Binding-site contacts:
Ligand atom C2 contacts residue ASN122 of chain 1.A at 2.4 Å.
Ligand atom C5 contacts residue ASN122 of chain 1.A at 3.7 Å.
Ligand atom C4 contacts residue ASN122 of chain 1.A at 4.2 Å.
Ligand atom C7 contacts residue GLN100 of chain 1.A at 4.3 Å.
Ligand atom N2 contacts residue ASN122 of chain 1.A at 2.9 Å (h-bond).
Ligand atom C7 contacts residue PHE121 of chain 1.A at 4.3 Å (hydrophobic).
Ligand atom C8 contacts residue SER120 of chain 1.A at 3.8 Å.
Ligand atom C8 contacts residue PHE121 of chain 1.A at 3.5 Å (hydrophobic).
Ligand atom C8 contacts residue LYS133 of chain 1.A at 4.2 Å.
Ligand atom O5 contacts residue ASN122 of chain 1.A at 2.4 Å (h-bond).
Ligand atom O7 contacts residue PHE121 of chain 1.A at 4.4 Å.
Ligand atom C7 contacts residue ASN122 of chain 1.A at 3.5 Å.
Ligand atom O7 contacts residue GLN100 of chain 1.A at 4.1 Å.
Ligand atom C1 contacts residue ASN122 of chain 1.A at 1.5 Å.
Ligand atom C8 contacts residue GLN100 of chain 1.A at 4.1 Å.
Ligand atom C8 contacts residue ASN122 of chain 1.A at 4.0 Å.
Ligand atom O7 contacts residue ASN122 of chain 1.A at 3.5 Å (h-bond).
Ligand atom C3 contacts residue ASN122 of chain 1.A at 3.7 Å.

The small molecule below binds the protein below.
Small molecule (SMILES): CC(=O)N[C@@H]1[C@@H](O)[C@H](O)[C@@H](CO)O[C@H]1O

Sequence of chain 1.A:
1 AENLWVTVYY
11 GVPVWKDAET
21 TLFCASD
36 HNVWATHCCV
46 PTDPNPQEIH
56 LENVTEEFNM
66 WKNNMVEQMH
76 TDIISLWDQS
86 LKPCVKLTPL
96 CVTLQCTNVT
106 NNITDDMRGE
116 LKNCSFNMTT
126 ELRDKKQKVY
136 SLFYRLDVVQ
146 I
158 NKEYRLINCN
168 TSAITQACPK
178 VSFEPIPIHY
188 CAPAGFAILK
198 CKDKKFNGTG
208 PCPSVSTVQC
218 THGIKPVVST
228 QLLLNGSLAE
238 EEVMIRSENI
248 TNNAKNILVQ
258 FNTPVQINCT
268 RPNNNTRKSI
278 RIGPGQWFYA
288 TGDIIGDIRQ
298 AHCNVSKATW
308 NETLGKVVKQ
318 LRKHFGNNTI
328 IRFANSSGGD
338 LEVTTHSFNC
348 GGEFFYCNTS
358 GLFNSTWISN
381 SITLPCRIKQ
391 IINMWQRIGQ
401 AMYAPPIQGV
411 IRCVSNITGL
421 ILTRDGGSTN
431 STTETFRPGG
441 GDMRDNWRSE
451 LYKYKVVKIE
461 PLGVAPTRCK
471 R